Sequence of chain 1.A:
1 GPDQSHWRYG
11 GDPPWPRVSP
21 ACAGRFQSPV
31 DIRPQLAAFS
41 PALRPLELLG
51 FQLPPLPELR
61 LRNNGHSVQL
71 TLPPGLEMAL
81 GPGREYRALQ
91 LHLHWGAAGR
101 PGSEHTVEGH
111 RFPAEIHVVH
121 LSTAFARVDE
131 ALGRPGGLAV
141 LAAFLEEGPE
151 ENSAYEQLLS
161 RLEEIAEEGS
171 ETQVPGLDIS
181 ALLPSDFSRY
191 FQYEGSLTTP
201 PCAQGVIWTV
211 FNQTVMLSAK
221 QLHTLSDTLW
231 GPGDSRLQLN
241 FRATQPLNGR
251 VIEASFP

Binding-site contacts:
Ligand atom N1 contacts residue GOL1 of chain 1.K at 3.9 Å.
Ligand atom N1 contacts residue HIS92 of chain 1.A at 3.2 Å (h-bond).
Ligand atom O2 contacts residue TRP208 of chain 1.A at 4.0 Å.
Ligand atom N3 contacts residue LEU197 of chain 1.A at 3.9 Å.
Ligand atom O2 contacts residue ZN1 of chain 1.I at 2.9 Å.
Ligand atom N2 contacts residue LEU197 of chain 1.A at 4.1 Å.
Ligand atom C1 contacts residue LEU197 of chain 1.A at 3.9 Å (hydrophobic).
Ligand atom O1 contacts residue ZN1 of chain 1.I at 4.0 Å.
Ligand atom N1 contacts residue GLU104 of chain 1.A at 3.9 Å.
Ligand atom N2 contacts residue THR199 of chain 1.A at 3.0 Å (h-bond).
Ligand atom N1 contacts residue ZN1 of chain 1.I at 2.0 Å.
Ligand atom N2 contacts residue GOL1 of chain 1.K at 3.9 Å.
Ligand atom C2 contacts residue GOL1 of chain 1.K at 3.8 Å.
Ligand atom N1 contacts residue HIS117 of chain 1.A at 3.6 Å.
Ligand atom N1 contacts residue HIS94 of chain 1.A at 3.4 Å (h-bond).
Ligand atom O1 contacts residue THR198 of chain 1.A at 2.9 Å (h-bond).
Ligand atom S1 contacts residue HIS92 of chain 1.A at 3.7 Å.
Ligand atom O3 contacts residue VAL119 of chain 1.A at 3.6 Å.
Ligand atom C1 contacts residue THR199 of chain 1.A at 4.1 Å.
Ligand atom C2 contacts residue LEU197 of chain 1.A at 4.0 Å (hydrophobic).
Ligand atom S2 contacts residue GOL1 of chain 1.K at 4.0 Å.
Ligand atom C1 contacts residue HIS92 of chain 1.A at 4.1 Å.
Ligand atom C1 contacts residue GOL1 of chain 1.K at 4.1 Å.
Ligand atom N3 contacts residue THR199 of chain 1.A at 2.8 Å (h-bond).
Ligand atom C4 contacts residue VAL128 of chain 1.A at 3.9 Å (hydrophobic).
Ligand atom O1 contacts residue TRP208 of chain 1.A at 3.4 Å.
Ligand atom S2 contacts residue LEU197 of chain 1.A at 3.8 Å.
Ligand atom O2 contacts residue HIS117 of chain 1.A at 3.5 Å (h-bond).
Ligand atom O2 contacts residue HIS92 of chain 1.A at 3.1 Å.
Ligand atom O3 contacts residue GLN90 of chain 1.A at 3.2 Å (h-bond).
Ligand atom N3 contacts residue GOL1 of chain 1.K at 3.8 Å.
Ligand atom S1 contacts residue HIS117 of chain 1.A at 4.0 Å.
Ligand atom S1 contacts residue ZN1 of chain 1.I at 3.0 Å.
Ligand atom O1 contacts residue LEU197 of chain 1.A at 3.4 Å.
Ligand atom S1 contacts residue THR198 of chain 1.A at 3.6 Å.
Ligand atom C3 contacts residue GLN90 of chain 1.A at 4.1 Å.
Ligand atom N1 contacts residue THR198 of chain 1.A at 2.8 Å (h-bond).
Ligand atom S2 contacts residue HIS92 of chain 1.A at 4.1 Å.
Ligand atom S2 contacts residue VAL119 of chain 1.A at 3.7 Å.
Ligand atom O2 contacts residue VAL119 of chain 1.A at 3.8 Å.

A protein and the small-molecule ligand that binds it are described below.
Small molecule (SMILES): CC(=O)Nc1nnc(S(N)(=O)=O)s1